Binding-site contacts:
Ligand atom C6 contacts residue TRP94 of chain 1.A at 3.7 Å (hydrophobic).
Ligand atom O1 contacts residue TYR51 of chain 1.B at 3.7 Å.
Ligand atom C1 contacts residue ASN39 of chain 1.A at 3.5 Å.
Ligand atom C5 contacts residue LEU99 of chain 1.B at 4.3 Å (hydrophobic).
Ligand atom C7 contacts residue LEU99 of chain 1.B at 3.5 Å (hydrophobic).
Ligand atom C8 contacts residue ASN36 of chain 1.B at 4.2 Å.
Ligand atom C5 contacts residue GLY96 of chain 1.A at 3.5 Å.
Ligand atom C3 contacts residue PHE37 of chain 1.A at 4.2 Å (hydrophobic).
Ligand atom C2 contacts residue PHE37 of chain 1.A at 4.2 Å (hydrophobic).
Ligand atom C1 contacts residue PHE37 of chain 1.A at 4.1 Å (hydrophobic).
Ligand atom C12 contacts residue GLY96 of chain 1.A at 3.2 Å.
Ligand atom C14 contacts residue TRP101 of chain 1.B at 4.2 Å (hydrophobic).
Ligand atom C6 contacts residue GLN95 of chain 1.A at 3.7 Å.
Ligand atom C1 contacts residue TRP94 of chain 1.A at 3.7 Å (hydrophobic).
Ligand atom O1 contacts residue TRP101 of chain 1.B at 4.0 Å.
Ligand atom C8 contacts residue TYR101 of chain 1.A at 3.8 Å (hydrophobic).
Ligand atom C1 contacts residue GLN95 of chain 1.A at 4.3 Å.
Ligand atom C2 contacts residue GLY104 of chain 1.B at 3.9 Å.
Ligand atom C11 contacts residue TRP101 of chain 1.B at 3.6 Å (hydrophobic).
Ligand atom C8 contacts residue TYR51 of chain 1.B at 4.0 Å (hydrophobic).
Ligand atom C7 contacts residue ASN36 of chain 1.B at 4.3 Å.
Ligand atom C2 contacts residue ASN39 of chain 1.A at 3.5 Å.
Ligand atom C5 contacts residue GLN95 of chain 1.A at 4.4 Å.
Ligand atom C1 contacts residue GLY96 of chain 1.A at 3.8 Å.
Ligand atom C12 contacts residue PHE37 of chain 1.A at 4.2 Å (hydrophobic).
Ligand atom C13 contacts residue GLY96 of chain 1.A at 3.0 Å.
Ligand atom C2 contacts residue LEU99 of chain 1.B at 4.3 Å (hydrophobic).
Ligand atom C4 contacts residue LEU99 of chain 1.B at 4.1 Å (hydrophobic).
Ligand atom C3 contacts residue LEU99 of chain 1.B at 4.1 Å (hydrophobic).
Ligand atom C3 contacts residue GLY104 of chain 1.B at 3.6 Å.
Ligand atom C4 contacts residue GLY96 of chain 1.A at 4.0 Å.
Ligand atom N1 contacts residue TRP101 of chain 1.B at 4.3 Å.
Ligand atom C10 contacts residue TRP101 of chain 1.B at 3.7 Å (hydrophobic).
Ligand atom C13 contacts residue TYR101 of chain 1.A at 4.2 Å (hydrophobic).
Ligand atom C6 contacts residue GLY96 of chain 1.A at 3.4 Å.
Ligand atom C7 contacts residue ALA34 of chain 1.B at 3.8 Å (hydrophobic).
Ligand atom C7 contacts residue LEU100 of chain 1.B at 4.3 Å (hydrophobic).
Ligand atom C5 contacts residue TRP94 of chain 1.A at 3.9 Å (hydrophobic).
Ligand atom C9 contacts residue TRP101 of chain 1.B at 4.4 Å (hydrophobic).
Ligand atom O1 contacts residue TYR101 of chain 1.A at 3.3 Å (h-bond).

Sequence of chain 1.A:
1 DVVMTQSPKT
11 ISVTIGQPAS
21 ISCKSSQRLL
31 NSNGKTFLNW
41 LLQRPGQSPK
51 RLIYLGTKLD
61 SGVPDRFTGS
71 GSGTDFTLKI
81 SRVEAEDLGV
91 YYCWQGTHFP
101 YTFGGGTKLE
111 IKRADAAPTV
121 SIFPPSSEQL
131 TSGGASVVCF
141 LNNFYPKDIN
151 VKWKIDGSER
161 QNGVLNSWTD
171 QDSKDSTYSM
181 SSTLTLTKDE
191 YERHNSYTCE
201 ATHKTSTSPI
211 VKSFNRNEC

The protein below binds the small molecule below.
Small molecule (SMILES): C[N+]1([O-])CCC([Si](C)(C)c2ccccc2)CC1

Sequence of chain 1.B:
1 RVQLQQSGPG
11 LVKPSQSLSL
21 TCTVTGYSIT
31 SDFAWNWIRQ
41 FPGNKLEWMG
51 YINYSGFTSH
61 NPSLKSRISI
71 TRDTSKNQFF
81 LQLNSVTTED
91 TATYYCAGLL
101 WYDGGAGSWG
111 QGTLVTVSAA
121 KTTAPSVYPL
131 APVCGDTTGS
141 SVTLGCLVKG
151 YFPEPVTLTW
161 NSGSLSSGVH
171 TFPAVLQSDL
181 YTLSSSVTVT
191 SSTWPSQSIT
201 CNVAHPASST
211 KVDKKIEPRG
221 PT